This protein binds this small molecule.
Small molecule (SMILES): CC(=O)N[C@@H]1[C@@H](O)[C@H](O)[C@@H](CO)O[C@H]1O

Sequence of chain 1.A:
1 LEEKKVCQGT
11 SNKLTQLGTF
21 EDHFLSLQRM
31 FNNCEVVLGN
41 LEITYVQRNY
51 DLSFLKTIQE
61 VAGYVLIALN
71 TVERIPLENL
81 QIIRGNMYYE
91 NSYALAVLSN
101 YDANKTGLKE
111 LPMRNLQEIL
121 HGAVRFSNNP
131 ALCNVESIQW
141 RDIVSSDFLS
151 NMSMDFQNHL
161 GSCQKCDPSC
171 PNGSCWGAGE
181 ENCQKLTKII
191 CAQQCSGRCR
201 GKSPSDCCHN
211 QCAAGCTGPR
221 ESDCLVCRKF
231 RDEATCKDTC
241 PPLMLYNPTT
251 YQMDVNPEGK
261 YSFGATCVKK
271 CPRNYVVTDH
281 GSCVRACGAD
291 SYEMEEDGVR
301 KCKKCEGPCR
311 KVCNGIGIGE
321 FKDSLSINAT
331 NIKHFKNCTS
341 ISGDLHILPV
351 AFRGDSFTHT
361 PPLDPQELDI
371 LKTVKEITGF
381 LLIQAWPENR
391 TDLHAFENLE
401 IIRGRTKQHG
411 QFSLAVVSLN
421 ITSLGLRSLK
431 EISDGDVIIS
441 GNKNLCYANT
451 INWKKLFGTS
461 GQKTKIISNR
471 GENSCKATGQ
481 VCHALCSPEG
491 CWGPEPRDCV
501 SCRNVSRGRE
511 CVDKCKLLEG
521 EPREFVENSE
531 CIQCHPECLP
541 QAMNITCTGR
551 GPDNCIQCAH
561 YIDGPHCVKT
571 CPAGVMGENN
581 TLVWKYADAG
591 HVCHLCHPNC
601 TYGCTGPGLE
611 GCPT

Binding-site contacts:
Ligand atom C3 contacts residue ASN172 of chain 1.A at 3.7 Å.
Ligand atom N2 contacts residue ASN172 of chain 1.A at 3.1 Å (h-bond).
Ligand atom C2 contacts residue ASN172 of chain 1.A at 2.7 Å.
Ligand atom O5 contacts residue ASN172 of chain 1.A at 2.4 Å (h-bond).
Ligand atom C7 contacts residue ASN172 of chain 1.A at 4.2 Å.
Ligand atom C4 contacts residue ASN172 of chain 1.A at 4.3 Å.
Ligand atom C1 contacts residue ASN172 of chain 1.A at 1.4 Å.
Ligand atom C5 contacts residue ASN172 of chain 1.A at 3.5 Å.